Sequence of chain 4.B:
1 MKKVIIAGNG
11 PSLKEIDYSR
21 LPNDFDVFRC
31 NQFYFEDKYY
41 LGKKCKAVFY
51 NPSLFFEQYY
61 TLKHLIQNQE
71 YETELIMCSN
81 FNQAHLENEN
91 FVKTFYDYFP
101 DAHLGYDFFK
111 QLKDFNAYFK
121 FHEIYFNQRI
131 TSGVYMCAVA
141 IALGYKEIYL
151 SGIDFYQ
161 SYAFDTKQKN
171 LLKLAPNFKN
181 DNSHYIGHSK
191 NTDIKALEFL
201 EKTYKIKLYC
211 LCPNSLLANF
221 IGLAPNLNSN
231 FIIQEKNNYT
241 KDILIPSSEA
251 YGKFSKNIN

A protein and the small-molecule ligand that binds it are described below.
Small molecule (SMILES): Nc1cc[n+]([C@@H]2O[C@H](COP(=O)(O)O)[C@@H](O)[C@H]2O)c(=O)[nH]1

Binding-site contacts:
Ligand atom C4' contacts residue ASN9 of chain 4.B at 3.8 Å.
Ligand atom O3' contacts residue GLY133 of chain 4.B at 3.4 Å (h-bond).
Ligand atom OP2 contacts residue TYR162 of chain 4.B at 2.6 Å (h-bond).
Ligand atom C5' contacts residue ASN9 of chain 4.B at 3.6 Å.
Ligand atom N3 contacts residue PHE155 of chain 4.B at 3.5 Å (h-bond).
Ligand atom N3 contacts residue ASP154 of chain 4.B at 3.5 Å (salt-bridge).
Ligand atom N3 contacts residue TYR156 of chain 4.B at 3.3 Å (h-bond).
Ligand atom C6 contacts residue TYR156 of chain 4.B at 3.6 Å (hydrophobic).
Ligand atom C1' contacts residue GLY152 of chain 4.B at 3.6 Å.
Ligand atom C5 contacts residue SER161 of chain 4.B at 3.6 Å.
Ligand atom O2' contacts residue THR131 of chain 4.B at 2.9 Å (h-bond).
Ligand atom P contacts residue TYR156 of chain 4.B at 3.7 Å.
Ligand atom O3' contacts residue THR131 of chain 4.B at 3.4 Å.
Ligand atom OP1 contacts residue TYR156 of chain 4.B at 3.3 Å (h-bond).
Ligand atom C3' contacts residue TYR156 of chain 4.B at 3.2 Å (hydrophobic).
Ligand atom O2' contacts residue GLY133 of chain 4.B at 3.0 Å (h-bond).
Ligand atom N1 contacts residue GLY152 of chain 4.B at 3.6 Å (h-bond).
Ligand atom O2 contacts residue ILE153 of chain 4.B at 3.3 Å.
Ligand atom O4' contacts residue GLY8 of chain 4.B at 2.9 Å.
Ligand atom OP3 contacts residue ASN31 of chain 4.B at 2.8 Å (h-bond).
Ligand atom C4 contacts residue SER161 of chain 4.B at 3.5 Å.
Ligand atom C2 contacts residue PHE155 of chain 4.B at 3.8 Å (hydrophobic).
Ligand atom O2 contacts residue PHE155 of chain 4.B at 3.2 Å (h-bond).
Ligand atom C2 contacts residue GLY152 of chain 4.B at 3.6 Å.
Ligand atom P contacts residue ASN31 of chain 4.B at 3.5 Å.
Ligand atom OP1 contacts residue ASN31 of chain 4.B at 3.4 Å (h-bond).
Ligand atom O2 contacts residue GLY152 of chain 4.B at 3.6 Å (h-bond).
Ligand atom O2 contacts residue ASP154 of chain 4.B at 2.8 Å (salt-bridge).
Ligand atom O4' contacts residue ASN9 of chain 4.B at 2.9 Å (h-bond).
Ligand atom C2' contacts residue TYR156 of chain 4.B at 3.8 Å (hydrophobic).
Ligand atom C5 contacts residue TYR156 of chain 4.B at 3.3 Å (hydrophobic).
Ligand atom OP2 contacts residue TYR156 of chain 4.B at 3.0 Å (h-bond).
Ligand atom C2' contacts residue THR131 of chain 4.B at 3.7 Å.
Ligand atom C5 contacts residue TYR162 of chain 4.B at 3.7 Å (hydrophobic).
Ligand atom C2 contacts residue ASP154 of chain 4.B at 3.5 Å.
Ligand atom N4 contacts residue TYR156 of chain 4.B at 3.4 Å.
Ligand atom O3' contacts residue SER132 of chain 4.B at 3.0 Å (h-bond).
Ligand atom N4 contacts residue SER161 of chain 4.B at 2.7 Å (h-bond).
Ligand atom O3' contacts residue TYR156 of chain 4.B at 3.7 Å.
Ligand atom C4 contacts residue TYR156 of chain 4.B at 3.4 Å (hydrophobic).